Sequence of chain 1.B:
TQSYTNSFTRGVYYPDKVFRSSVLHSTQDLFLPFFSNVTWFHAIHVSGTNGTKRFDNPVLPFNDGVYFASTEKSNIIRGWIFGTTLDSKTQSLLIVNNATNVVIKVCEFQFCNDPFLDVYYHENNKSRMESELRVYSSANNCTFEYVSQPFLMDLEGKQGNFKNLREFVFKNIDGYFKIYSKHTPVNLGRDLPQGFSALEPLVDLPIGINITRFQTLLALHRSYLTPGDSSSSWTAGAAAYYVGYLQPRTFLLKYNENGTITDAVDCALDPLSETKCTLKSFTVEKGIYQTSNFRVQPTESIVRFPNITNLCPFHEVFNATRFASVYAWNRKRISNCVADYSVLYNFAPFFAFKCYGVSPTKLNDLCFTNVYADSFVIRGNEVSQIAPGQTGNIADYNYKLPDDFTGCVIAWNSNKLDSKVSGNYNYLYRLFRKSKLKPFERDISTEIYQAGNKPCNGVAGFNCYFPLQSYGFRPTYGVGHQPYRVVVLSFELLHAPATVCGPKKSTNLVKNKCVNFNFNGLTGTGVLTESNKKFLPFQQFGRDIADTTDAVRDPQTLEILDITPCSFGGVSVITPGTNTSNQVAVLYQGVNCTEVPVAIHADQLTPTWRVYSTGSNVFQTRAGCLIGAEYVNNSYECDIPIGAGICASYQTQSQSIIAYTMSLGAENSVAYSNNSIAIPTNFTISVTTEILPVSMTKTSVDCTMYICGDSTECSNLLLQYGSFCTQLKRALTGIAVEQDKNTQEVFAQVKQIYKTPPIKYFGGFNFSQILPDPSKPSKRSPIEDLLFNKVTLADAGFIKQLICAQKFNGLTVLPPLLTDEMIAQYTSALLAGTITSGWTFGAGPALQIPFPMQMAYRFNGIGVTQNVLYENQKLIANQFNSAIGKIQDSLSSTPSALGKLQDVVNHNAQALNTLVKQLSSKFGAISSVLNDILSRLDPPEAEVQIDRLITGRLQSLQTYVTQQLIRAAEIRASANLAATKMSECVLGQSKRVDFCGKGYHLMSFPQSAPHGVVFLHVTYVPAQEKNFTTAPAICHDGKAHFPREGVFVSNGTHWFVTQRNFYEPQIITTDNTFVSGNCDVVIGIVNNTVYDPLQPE

This small molecule binds to this protein.
Small molecule (SMILES): CC(=O)N[C@@H]1[C@@H](O)[C@H](O)[C@@H](CO)O[C@H]1O

Binding-site contacts:
Ligand atom O5 contacts residue ALA120 of chain 1.B at 3.4 Å (h-bond).
Ligand atom O5 contacts residue ASN118 of chain 1.B at 4.4 Å.
Ligand atom C8 contacts residue VAL124 of chain 1.B at 4.2 Å (hydrophobic).
Ligand atom C7 contacts residue ASN119 of chain 1.B at 3.1 Å.
Ligand atom C1 contacts residue ASN118 of chain 1.B at 4.4 Å.
Ligand atom O7 contacts residue ASN119 of chain 1.B at 3.0 Å (h-bond).
Ligand atom C1 contacts residue LEU154 of chain 1.B at 4.3 Å (hydrophobic).
Ligand atom O5 contacts residue ASN119 of chain 1.B at 2.5 Å (h-bond).
Ligand atom C8 contacts residue ASN119 of chain 1.B at 4.3 Å.
Ligand atom C6 contacts residue ALA120 of chain 1.B at 3.3 Å (hydrophobic).
Ligand atom C3 contacts residue ASN119 of chain 1.B at 3.8 Å.
Ligand atom C5 contacts residue ASN119 of chain 1.B at 3.8 Å.
Ligand atom C1 contacts residue ASN119 of chain 1.B at 1.5 Å.
Ligand atom O7 contacts residue ASN122 of chain 1.B at 3.3 Å (h-bond).
Ligand atom C2 contacts residue ASN119 of chain 1.B at 2.4 Å.
Ligand atom O6 contacts residue ALA120 of chain 1.B at 3.7 Å.
Ligand atom C7 contacts residue ASN122 of chain 1.B at 4.5 Å.
Ligand atom C8 contacts residue TYR157 of chain 1.B at 3.6 Å (hydrophobic).
Ligand atom C4 contacts residue ASN119 of chain 1.B at 4.3 Å.
Ligand atom C5 contacts residue ALA120 of chain 1.B at 4.0 Å (hydrophobic).
Ligand atom C6 contacts residue ASN119 of chain 1.B at 4.1 Å.
Ligand atom N2 contacts residue ASN119 of chain 1.B at 2.8 Å (h-bond).